Binding-site contacts:
Ligand atom OP3 contacts residue ILE52 of chain 1.B at 3.7 Å.
Ligand atom O53 contacts residue ASP50 of chain 1.B at 2.7 Å (salt-bridge).
Ligand atom O11 contacts residue ILE52 of chain 1.B at 3.7 Å.
Ligand atom P5 contacts residue ARG106 of chain 1.B at 3.7 Å.
Ligand atom O41 contacts residue HIS72 of chain 1.B at 2.5 Å (h-bond).
Ligand atom O51 contacts residue LYS47 of chain 1.B at 2.6 Å (salt-bridge).
Ligand atom OP3 contacts residue GLY51 of chain 1.B at 3.8 Å.
Ligand atom O4 contacts residue LYS47 of chain 1.B at 4.1 Å.
Ligand atom P5 contacts residue LYS47 of chain 1.B at 3.5 Å.
Ligand atom O3 contacts residue ARG59 of chain 1.B at 4.0 Å.
Ligand atom O52 contacts residue ARG106 of chain 1.B at 3.5 Å (salt-bridge).
Ligand atom O5 contacts residue GLN57 of chain 1.B at 4.2 Å.
Ligand atom O51 contacts residue ARG106 of chain 1.B at 2.8 Å (salt-bridge).
Ligand atom P4 contacts residue LYS47 of chain 1.B at 3.9 Å.
Ligand atom O5 contacts residue LYS47 of chain 1.B at 3.0 Å (salt-bridge).
Ligand atom O53 contacts residue GLY51 of chain 1.B at 3.7 Å.
Ligand atom P4 contacts residue ARG77 of chain 1.B at 4.0 Å.
Ligand atom O43 contacts residue ARG59 of chain 1.B at 3.7 Å.
Ligand atom O43 contacts residue HIS72 of chain 1.B at 3.5 Å.
Ligand atom O51 contacts residue SER49 of chain 1.B at 3.6 Å.
Ligand atom O6 contacts residue ASP50 of chain 1.B at 4.0 Å.
Ligand atom O42 contacts residue LYS47 of chain 1.B at 2.8 Å (salt-bridge).
Ligand atom O42 contacts residue GLN57 of chain 1.B at 3.9 Å.
Ligand atom P4 contacts residue ALA73 of chain 1.B at 4.0 Å.
Ligand atom O6 contacts residue SER49 of chain 1.B at 3.7 Å.
Ligand atom O41 contacts residue LYS47 of chain 1.B at 4.2 Å.
Ligand atom P5 contacts residue SER49 of chain 1.B at 4.1 Å.
Ligand atom P4 contacts residue ARG59 of chain 1.B at 3.8 Å.
Ligand atom O43 contacts residue ALA73 of chain 1.B at 2.8 Å (h-bond).
Ligand atom O42 contacts residue ARG59 of chain 1.B at 2.7 Å (salt-bridge).
Ligand atom P5 contacts residue ASP50 of chain 1.B at 3.8 Å.
Ligand atom O4 contacts residue ARG77 of chain 1.B at 3.4 Å (salt-bridge).
Ligand atom C6 contacts residue SER49 of chain 1.B at 3.9 Å.
Ligand atom O6 contacts residue GLY51 of chain 1.B at 3.5 Å (h-bond).
Ligand atom O53 contacts residue SER49 of chain 1.B at 3.7 Å.
Ligand atom P4 contacts residue HIS72 of chain 1.B at 3.8 Å.
Ligand atom O41 contacts residue ARG77 of chain 1.B at 3.5 Å (salt-bridge).
Ligand atom O5 contacts residue SER49 of chain 1.B at 3.8 Å.
Ligand atom O51 contacts residue ASP50 of chain 1.B at 3.8 Å.
Ligand atom O2 contacts residue GLN57 of chain 1.B at 3.3 Å (h-bond).

Sequence of chain 1.B:
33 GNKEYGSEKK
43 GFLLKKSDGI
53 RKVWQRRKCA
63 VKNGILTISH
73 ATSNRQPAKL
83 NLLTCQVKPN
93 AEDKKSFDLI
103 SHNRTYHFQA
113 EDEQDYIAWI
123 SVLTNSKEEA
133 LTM

This protein binds this small molecule.
Small molecule (SMILES): CCCC(=O)OC[C@H](COP(=O)(O)O[C@@H]1[C@H](O)[C@H](O)[C@@H](OP(=O)(O)O)[C@H](OP(=O)(O)O)[C@H]1O)OC(=O)CCC